Binding-site contacts:
Ligand atom C8 contacts residue PHE243 of chain 1.B at 4.4 Å (hydrophobic).
Ligand atom C2 contacts residue ASN146 of chain 1.B at 2.5 Å.
Ligand atom C1 contacts residue LYS136 of chain 1.B at 4.4 Å.
Ligand atom C8 contacts residue SER311 of chain 1.B at 3.5 Å.
Ligand atom O7 contacts residue ASN146 of chain 1.B at 4.0 Å.
Ligand atom C5 contacts residue ASN146 of chain 1.B at 3.6 Å.
Ligand atom C8 contacts residue VAL138 of chain 1.B at 4.1 Å (hydrophobic).
Ligand atom C7 contacts residue ASN146 of chain 1.B at 3.7 Å.
Ligand atom C4 contacts residue ASN310 of chain 1.B at 3.9 Å.
Ligand atom O6 contacts residue LYS136 of chain 1.B at 3.8 Å.
Ligand atom C3 contacts residue SER311 of chain 1.B at 3.9 Å.
Ligand atom O3 contacts residue ASP95 of chain 1.B at 4.2 Å.
Ligand atom C5 contacts residue ASN310 of chain 1.B at 3.6 Å.
Ligand atom N2 contacts residue SER311 of chain 1.B at 2.9 Å (h-bond).
Ligand atom C3 contacts residue CYS309 of chain 1.B at 4.3 Å (hydrophobic).
Ligand atom O6 contacts residue ASP95 of chain 1.B at 4.5 Å.
Ligand atom O4 contacts residue ARG246 of chain 1.B at 3.4 Å (salt-bridge).
Ligand atom O7 contacts residue ASN244 of chain 1.B at 4.4 Å.
Ligand atom C3 contacts residue ASN146 of chain 1.B at 3.8 Å.
Ligand atom C1 contacts residue SER311 of chain 1.B at 4.1 Å.
Ligand atom O5 contacts residue ASN146 of chain 1.B at 2.3 Å (h-bond).
Ligand atom C4 contacts residue ASP95 of chain 1.B at 4.3 Å.
Ligand atom C1 contacts residue ASN146 of chain 1.B at 1.4 Å.
Ligand atom C4 contacts residue ARG246 of chain 1.B at 4.2 Å.
Ligand atom O3 contacts residue SER311 of chain 1.B at 4.5 Å.
Ligand atom O7 contacts residue PRO96 of chain 1.B at 3.7 Å.
Ligand atom C1 contacts residue ASN310 of chain 1.B at 4.2 Å.
Ligand atom C8 contacts residue ASN244 of chain 1.B at 4.2 Å.
Ligand atom O4 contacts residue ASN310 of chain 1.B at 3.8 Å.
Ligand atom C3 contacts residue ARG246 of chain 1.B at 4.5 Å.
Ligand atom C7 contacts residue SER311 of chain 1.B at 3.7 Å.
Ligand atom C3 contacts residue ASN310 of chain 1.B at 3.8 Å.
Ligand atom O3 contacts residue CYS309 of chain 1.B at 3.3 Å (h-bond).
Ligand atom N2 contacts residue ASN146 of chain 1.B at 2.9 Å (h-bond).
Ligand atom C4 contacts residue ASN146 of chain 1.B at 4.2 Å.
Ligand atom C8 contacts residue LEU145 of chain 1.B at 3.8 Å (hydrophobic).
Ligand atom O3 contacts residue ARG246 of chain 1.B at 3.6 Å.
Ligand atom C2 contacts residue SER311 of chain 1.B at 3.8 Å.
Ligand atom O5 contacts residue LYS136 of chain 1.B at 3.6 Å.
Ligand atom O5 contacts residue ASN310 of chain 1.B at 4.3 Å.

Sequence of chain 1.B:
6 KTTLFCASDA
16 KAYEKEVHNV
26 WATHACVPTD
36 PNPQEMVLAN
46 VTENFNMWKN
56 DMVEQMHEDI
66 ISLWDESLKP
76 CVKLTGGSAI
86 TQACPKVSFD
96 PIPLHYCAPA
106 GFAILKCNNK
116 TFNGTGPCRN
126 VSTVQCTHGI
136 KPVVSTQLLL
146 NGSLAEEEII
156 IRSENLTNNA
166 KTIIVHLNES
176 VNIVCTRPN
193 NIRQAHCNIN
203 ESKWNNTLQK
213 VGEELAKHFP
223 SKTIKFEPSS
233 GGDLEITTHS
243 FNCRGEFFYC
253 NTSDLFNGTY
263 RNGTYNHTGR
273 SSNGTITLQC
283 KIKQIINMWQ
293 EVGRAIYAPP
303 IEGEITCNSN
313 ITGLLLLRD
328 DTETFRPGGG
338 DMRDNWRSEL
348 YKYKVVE

The small molecule below binds the protein below.
Small molecule (SMILES): CC(=O)N[C@@H]1[C@@H](O)[C@H](O)[C@@H](CO)O[C@H]1O